Binding-site contacts:
Ligand atom O3A contacts residue GLY52 of chain 1.C at 3.1 Å (h-bond).
Ligand atom O2G contacts residue SER54 of chain 1.C at 3.5 Å (h-bond).
Ligand atom C2' contacts residue THR55 of chain 1.C at 3.4 Å.
Ligand atom O3' contacts residue ARG199 of chain 1.C at 3.0 Å (salt-bridge).
Ligand atom O1A contacts residue GLY52 of chain 1.C at 3.1 Å.
Ligand atom O2B contacts residue MG1 of chain 1.H at 2.5 Å.
Ligand atom O4' contacts residue ASP173 of chain 1.C at 3.3 Å (salt-bridge).
Ligand atom O2G contacts residue MG1 of chain 1.H at 2.3 Å.
Ligand atom O1B contacts residue SER51 of chain 1.C at 2.9 Å (h-bond).
Ligand atom N7 contacts residue ASN292 of chain 1.C at 2.9 Å (h-bond).
Ligand atom O6 contacts residue ALA366 of chain 1.C at 3.4 Å (h-bond).
Ligand atom O3B contacts residue GLU50 of chain 1.C at 2.9 Å (salt-bridge).
Ligand atom O2B contacts residue LYS53 of chain 1.C at 3.4 Å (salt-bridge).
Ligand atom N2 contacts residue ASP295 of chain 1.C at 3.1 Å (salt-bridge).
Ligand atom N1 contacts residue ASP295 of chain 1.C at 3.1 Å (salt-bridge).
Ligand atom O1A contacts residue THR55 of chain 1.C at 2.7 Å (h-bond).
Ligand atom O2' contacts residue LEU198 of chain 1.C at 2.8 Å (h-bond).
Ligand atom C2 contacts residue LEU296 of chain 1.C at 3.4 Å (hydrophobic).
Ligand atom N2 contacts residue LEU296 of chain 1.C at 3.4 Å.
Ligand atom O1A contacts residue SER54 of chain 1.C at 3.3 Å (h-bond).
Ligand atom O3G contacts residue VAL224 of chain 1.C at 3.4 Å (h-bond).
Ligand atom N2 contacts residue ARG199 of chain 1.C at 3.2 Å (salt-bridge).
Ligand atom O3G contacts residue LYS53 of chain 1.C at 3.2 Å (salt-bridge).
Ligand atom O1B contacts residue GLY52 of chain 1.C at 3.0 Å (h-bond).
Ligand atom O6 contacts residue LYS293 of chain 1.C at 3.3 Å (salt-bridge).
Ligand atom O3' contacts residue ARG201 of chain 1.C at 3.2 Å.
Ligand atom O3A contacts residue GLU50 of chain 1.C at 3.1 Å.
Ligand atom O5' contacts residue THR55 of chain 1.C at 3.5 Å (h-bond).
Ligand atom O3G contacts residue GLY226 of chain 1.C at 2.9 Å (h-bond).
Ligand atom O6 contacts residue ASP295 of chain 1.C at 3.4 Å (salt-bridge).
Ligand atom PB contacts residue MG1 of chain 1.H at 3.4 Å.
Ligand atom O1B contacts residue LYS53 of chain 1.C at 2.7 Å (salt-bridge).
Ligand atom PB contacts residue LYS53 of chain 1.C at 3.5 Å.
Ligand atom O2' contacts residue ARG199 of chain 1.C at 3.1 Å.
Ligand atom O3G contacts residue MG1 of chain 1.H at 2.7 Å.
Ligand atom O2B contacts residue SER54 of chain 1.C at 2.7 Å (h-bond).
Ligand atom O6 contacts residue CYS365 of chain 1.C at 3.5 Å.
Ligand atom O6 contacts residue ASN292 of chain 1.C at 3.1 Å (h-bond).
Ligand atom PG contacts residue MG1 of chain 1.H at 2.8 Å.
Ligand atom O2G contacts residue THR204 of chain 1.C at 3.1 Å (h-bond).

This small molecule binds to this protein.
Small molecule (SMILES): Nc1nc2c(ncn2[C@@H]2O[C@H](CO[P](=O)(O)O[P](=O)(O)OP(O)(O)=S)[C@@H](O)[C@H]2O)c(=O)[nH]1

Sequence of chain 1.C:
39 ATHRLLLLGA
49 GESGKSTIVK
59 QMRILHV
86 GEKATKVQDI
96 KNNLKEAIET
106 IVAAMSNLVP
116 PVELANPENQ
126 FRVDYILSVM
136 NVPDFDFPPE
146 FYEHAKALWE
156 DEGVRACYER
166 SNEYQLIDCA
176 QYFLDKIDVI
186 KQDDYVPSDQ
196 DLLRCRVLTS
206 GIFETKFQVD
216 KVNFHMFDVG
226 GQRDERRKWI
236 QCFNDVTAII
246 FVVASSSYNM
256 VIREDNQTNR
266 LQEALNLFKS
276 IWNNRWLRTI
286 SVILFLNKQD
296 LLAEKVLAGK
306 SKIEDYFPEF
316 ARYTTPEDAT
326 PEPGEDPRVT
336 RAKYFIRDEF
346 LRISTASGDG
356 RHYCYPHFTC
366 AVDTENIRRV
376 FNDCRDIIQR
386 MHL